Sequence of chain 2.A:
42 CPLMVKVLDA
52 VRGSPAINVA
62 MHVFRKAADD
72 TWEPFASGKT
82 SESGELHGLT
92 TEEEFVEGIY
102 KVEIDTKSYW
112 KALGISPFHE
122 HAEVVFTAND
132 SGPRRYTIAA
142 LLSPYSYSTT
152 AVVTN

Binding-site contacts:
Ligand atom CAA contacts residue ALA140 of chain 1.A at 3.8 Å (hydrophobic).
Ligand atom CAM contacts residue LYS47 of chain 2.A at 3.9 Å.
Ligand atom CAB contacts residue JAL1 of chain 2.C at 0.2 Å.
Ligand atom CAK contacts residue LEU49 of chain 2.A at 3.3 Å (hydrophobic).
Ligand atom CLP contacts residue VAL153 of chain 1.A at 3.6 Å.
Ligand atom CLQ contacts residue LEU142 of chain 1.A at 3.6 Å.
Ligand atom CLP contacts residue THR138 of chain 1.A at 3.9 Å.
Ligand atom CAK contacts residue JAL1 of chain 2.C at 1.7 Å.
Ligand atom CAE contacts residue JAL1 of chain 2.C at 1.3 Å.
Ligand atom CAI contacts residue JAL1 of chain 2.C at 1.6 Å.
Ligand atom CLQ contacts residue SER149 of chain 1.A at 3.5 Å.
Ligand atom CAF contacts residue LEU142 of chain 2.A at 3.4 Å (hydrophobic).
Ligand atom CAG contacts residue LEU49 of chain 1.A at 3.8 Å (hydrophobic).
Ligand atom CLQ contacts residue JAL1 of chain 2.C at 2.3 Å.
Ligand atom CAI contacts residue LEU49 of chain 2.A at 3.3 Å (hydrophobic).
Ligand atom CAL contacts residue LYS47 of chain 2.A at 3.6 Å.
Ligand atom CAG contacts residue JAL1 of chain 2.C at 1.1 Å.
Ligand atom CAA contacts residue JAL1 of chain 2.C at 0.6 Å.
Ligand atom CAM contacts residue JAL1 of chain 2.C at 1.5 Å.
Ligand atom OAO contacts residue JAL1 of chain 2.C at 1.4 Å.
Ligand atom CAK contacts residue ALA140 of chain 1.A at 3.6 Å (hydrophobic).
Ligand atom OAN contacts residue ALA141 of chain 2.A at 3.9 Å.
Ligand atom CAC contacts residue THR151 of chain 1.A at 3.8 Å.
Ligand atom CAJ contacts residue JAL1 of chain 2.C at 0.7 Å.
Ligand atom CLQ contacts residue ALA140 of chain 1.A at 3.5 Å.
Ligand atom OAN contacts residue ALA140 of chain 2.A at 3.1 Å.
Ligand atom CAD contacts residue JAL1 of chain 2.C at 0.6 Å.
Ligand atom CAC contacts residue JAL1 of chain 2.C at 1.2 Å.
Ligand atom CLQ contacts residue THR150 of chain 1.A at 3.9 Å.
Ligand atom CAH contacts residue JAL1 of chain 2.C at 1.0 Å.
Ligand atom CAE contacts residue THR151 of chain 1.A at 3.9 Å.
Ligand atom CLP contacts residue LEU49 of chain 2.A at 3.5 Å.
Ligand atom CAI contacts residue ALA140 of chain 1.A at 3.3 Å (hydrophobic).
Ligand atom CLQ contacts residue THR151 of chain 1.A at 3.3 Å.
Ligand atom CLP contacts residue JAL1 of chain 2.C at 3.3 Å.
Ligand atom CAL contacts residue JAL1 of chain 2.C at 1.4 Å.
Ligand atom OAN contacts residue JAL1 of chain 2.C at 0.9 Å.
Ligand atom CAE contacts residue LEU142 of chain 2.A at 3.5 Å (hydrophobic).
Ligand atom CLP contacts residue ALA140 of chain 1.A at 3.3 Å.
Ligand atom CAF contacts residue JAL1 of chain 2.C at 1.3 Å.

Sequence of chain 1.A:
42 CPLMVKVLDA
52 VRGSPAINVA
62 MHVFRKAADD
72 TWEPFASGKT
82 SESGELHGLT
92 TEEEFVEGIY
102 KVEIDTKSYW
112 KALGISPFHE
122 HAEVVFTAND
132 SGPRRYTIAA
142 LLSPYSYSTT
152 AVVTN

A small-molecule ligand and the protein it binds are described below.
Small molecule (SMILES): Oc1ccc(Cl)cc1Cc1cc(Cl)ccc1O